This small molecule binds to this protein.
Small molecule (SMILES): O=C(C[C@@H]1S/C(=N\N=C\c2ccccc2O)N=C1O)Nc1cccc(C(F)(F)F)c1

Sequence of chain 2.A:
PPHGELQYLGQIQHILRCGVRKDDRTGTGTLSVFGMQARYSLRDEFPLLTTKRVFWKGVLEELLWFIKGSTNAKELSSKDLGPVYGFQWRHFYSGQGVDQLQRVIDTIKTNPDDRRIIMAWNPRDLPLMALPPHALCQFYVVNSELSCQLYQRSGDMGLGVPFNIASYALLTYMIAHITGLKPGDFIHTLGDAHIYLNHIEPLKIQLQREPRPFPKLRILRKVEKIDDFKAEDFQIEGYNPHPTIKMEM

Binding-site contacts:
Ligand atom C5 contacts residue 9MZ1 of chain 2.E at 0.5 Å.
Ligand atom C8 contacts residue LEU233 of chain 2.A at 3.2 Å (hydrophobic).
Ligand atom C17 contacts residue 9MZ1 of chain 2.E at 0.7 Å.
Ligand atom C4 contacts residue 9MZ1 of chain 2.E at 0.7 Å.
Ligand atom O19 contacts residue 9MZ1 of chain 2.E at 1.3 Å.
Ligand atom C6 contacts residue 9MZ1 of chain 2.E at 0.6 Å.
Ligand atom C21 contacts residue 9MZ1 of chain 2.E at 0.9 Å.
Ligand atom C13 contacts residue 9MZ1 of chain 2.E at 0.8 Å.
Ligand atom C25 contacts residue 9MZ1 of chain 2.E at 0.9 Å.
Ligand atom C14 contacts residue 9MZ1 of chain 2.E at 0.8 Å.
Ligand atom C24 contacts residue 9MZ1 of chain 2.E at 1.6 Å.
Ligand atom N15 contacts residue 9MZ1 of chain 2.E at 0.9 Å (h-bond).
Ligand atom N10 contacts residue 9MZ1 of chain 2.E at 0.8 Å (h-bond).
Ligand atom C3 contacts residue PHE92 of chain 2.A at 3.3 Å (hydrophobic).
Ligand atom C2 contacts residue LYS89 of chain 2.A at 3.1 Å.
Ligand atom C22 contacts residue 9MZ1 of chain 2.E at 2.1 Å.
Ligand atom C4 contacts residue PHE92 of chain 2.A at 2.9 Å (hydrophobic).
Ligand atom C8 contacts residue 9MZ1 of chain 2.E at 0.5 Å.
Ligand atom O1 contacts residue 9MZ1 of chain 2.E at 1.1 Å (h-bond).
Ligand atom O20 contacts residue GLY144 of chain 2.A at 2.6 Å (h-bond).
Ligand atom S12 contacts residue 9MZ1 of chain 2.E at 1.9 Å.
Ligand atom C11 contacts residue 9MZ1 of chain 2.E at 0.8 Å.
Ligand atom F29 contacts residue 9MZ1 of chain 2.E at 1.9 Å.
Ligand atom N9 contacts residue PHE237 of chain 2.A at 2.9 Å.
Ligand atom C1 contacts residue 9MZ1 of chain 2.E at 1.0 Å.
Ligand atom N10 contacts residue PHE237 of chain 2.A at 3.1 Å.
Ligand atom C3 contacts residue 9MZ1 of chain 2.E at 1.1 Å.
Ligand atom C3 contacts residue ARG90 of chain 2.A at 3.1 Å.
Ligand atom N9 contacts residue 9MZ1 of chain 2.E at 0.6 Å (h-bond).
Ligand atom O20 contacts residue 9MZ1 of chain 2.E at 1.8 Å.
Ligand atom F28 contacts residue 9MZ1 of chain 2.E at 1.6 Å.
Ligand atom O1 contacts residue LEU233 of chain 2.A at 3.1 Å (h-bond).
Ligand atom C27 contacts residue 9MZ1 of chain 2.E at 1.4 Å.
Ligand atom C2 contacts residue 9MZ1 of chain 2.E at 1.2 Å.
Ligand atom O1 contacts residue LYS89 of chain 2.A at 2.6 Å (salt-bridge).
Ligand atom F30 contacts residue 9MZ1 of chain 2.E at 0.9 Å.
Ligand atom C26 contacts residue 9MZ1 of chain 2.E at 0.7 Å.
Ligand atom C23 contacts residue 9MZ1 of chain 2.E at 2.8 Å.
Ligand atom N18 contacts residue 9MZ1 of chain 2.E at 0.8 Å (h-bond).
Ligand atom C16 contacts residue 9MZ1 of chain 2.E at 0.8 Å.